The protein below binds the small molecule below.
Small molecule (SMILES): Cc1cc(CCCCCOc2ccc(C3=NCCO3)cc2Cl)on1

Sequence of chain 10.A:
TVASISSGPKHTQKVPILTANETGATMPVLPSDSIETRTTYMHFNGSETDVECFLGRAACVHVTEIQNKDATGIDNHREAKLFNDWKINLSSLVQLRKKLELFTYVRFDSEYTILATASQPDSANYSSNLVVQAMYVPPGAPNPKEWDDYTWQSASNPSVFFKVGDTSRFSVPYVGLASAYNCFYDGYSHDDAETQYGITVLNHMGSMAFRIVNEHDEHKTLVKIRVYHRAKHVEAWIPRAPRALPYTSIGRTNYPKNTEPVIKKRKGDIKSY

Sequence of chain 6.C:
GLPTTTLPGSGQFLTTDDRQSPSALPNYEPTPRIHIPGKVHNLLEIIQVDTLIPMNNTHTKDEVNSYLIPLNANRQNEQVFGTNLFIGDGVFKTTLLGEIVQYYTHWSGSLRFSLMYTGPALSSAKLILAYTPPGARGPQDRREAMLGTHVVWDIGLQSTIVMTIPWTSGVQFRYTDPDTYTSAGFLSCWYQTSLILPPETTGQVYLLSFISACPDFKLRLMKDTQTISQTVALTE

Sequence of chain 10.C:
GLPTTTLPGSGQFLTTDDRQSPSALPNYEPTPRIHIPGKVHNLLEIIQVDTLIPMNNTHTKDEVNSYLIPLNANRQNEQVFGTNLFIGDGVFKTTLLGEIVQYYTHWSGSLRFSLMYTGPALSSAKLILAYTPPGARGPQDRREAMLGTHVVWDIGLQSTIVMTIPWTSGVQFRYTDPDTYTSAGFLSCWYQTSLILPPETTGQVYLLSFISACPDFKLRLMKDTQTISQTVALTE

Binding-site contacts:
Ligand atom CL1 contacts residue TYR128 of chain 10.A at 3.3 Å.
Ligand atom C6B contacts residue TYR128 of chain 10.A at 3.8 Å (hydrophobic).
Ligand atom N3A contacts residue PHE186 of chain 10.A at 3.9 Å.
Ligand atom C31 contacts residue TYR197 of chain 10.A at 3.9 Å (hydrophobic).
Ligand atom C4B contacts residue MET224 of chain 10.A at 3.8 Å (hydrophobic).
Ligand atom C4A contacts residue PRO174 of chain 10.A at 3.3 Å (hydrophobic).
Ligand atom N3A contacts residue ALA24 of chain 10.C at 3.6 Å.
Ligand atom C4B contacts residue TYR152 of chain 10.A at 3.8 Å (hydrophobic).
Ligand atom C3B contacts residue TYR152 of chain 10.A at 3.7 Å (hydrophobic).
Ligand atom O1 contacts residue MET221 of chain 10.A at 3.2 Å (h-bond).
Ligand atom C5B contacts residue PHE186 of chain 10.A at 3.5 Å (hydrophobic).
Ligand atom C1C contacts residue LEU106 of chain 10.A at 3.5 Å (hydrophobic).
Ligand atom C2A contacts residue PHE186 of chain 10.A at 3.2 Å (hydrophobic).
Ligand atom C5C contacts residue TYR152 of chain 10.A at 3.9 Å (hydrophobic).
Ligand atom C4C contacts residue VAL191 of chain 10.A at 3.5 Å (hydrophobic).
Ligand atom C1B contacts residue VAL188 of chain 10.A at 3.9 Å (hydrophobic).
Ligand atom C5C contacts residue VAL188 of chain 10.A at 3.9 Å (hydrophobic).
Ligand atom C5B contacts residue MET224 of chain 10.A at 3.5 Å (hydrophobic).
Ligand atom C3C contacts residue TYR128 of chain 10.A at 3.4 Å (hydrophobic).
Ligand atom C2A contacts residue MET224 of chain 10.A at 3.4 Å (hydrophobic).
Ligand atom C2C contacts residue TYR128 of chain 10.A at 3.8 Å (hydrophobic).
Ligand atom O1A contacts residue PHE186 of chain 10.A at 2.8 Å.
Ligand atom C5A contacts residue PHE186 of chain 10.A at 3.4 Å (hydrophobic).
Ligand atom O1A contacts residue MET224 of chain 10.A at 2.8 Å.
Ligand atom C5C contacts residue VAL191 of chain 10.A at 3.9 Å (hydrophobic).
Ligand atom C1C contacts residue TYR128 of chain 10.A at 3.7 Å (hydrophobic).
Ligand atom C5A contacts residue VAL176 of chain 10.A at 3.2 Å (hydrophobic).
Ligand atom C5A contacts residue ALA150 of chain 10.A at 3.9 Å (hydrophobic).
Ligand atom O1B contacts residue ILE104 of chain 10.A at 3.8 Å.
Ligand atom CL1 contacts residue ILE104 of chain 10.A at 3.5 Å.
Ligand atom C4B contacts residue PHE186 of chain 10.A at 3.4 Å (hydrophobic).
Ligand atom C2B contacts residue VAL188 of chain 10.A at 3.7 Å (hydrophobic).
Ligand atom C2B contacts residue TYR152 of chain 10.A at 3.8 Å (hydrophobic).
Ligand atom C4 contacts residue LEU106 of chain 10.A at 3.6 Å (hydrophobic).
Ligand atom C5A contacts residue MET224 of chain 10.A at 3.5 Å (hydrophobic).
Ligand atom C5 contacts residue LEU106 of chain 10.A at 3.7 Å (hydrophobic).
Ligand atom C4C contacts residue VAL188 of chain 10.A at 3.9 Å (hydrophobic).
Ligand atom N2 contacts residue ASN219 of chain 10.A at 3.6 Å.
Ligand atom N3A contacts residue PRO174 of chain 10.A at 3.7 Å.
Ligand atom C2C contacts residue TYR197 of chain 10.A at 3.8 Å (hydrophobic).